A protein and the small-molecule ligand that binds it are described below.
Small molecule (SMILES): Cc1nc2ccc(CCc3nc(-c4ccccc4)cn3C)c(C)n2c1C

Binding-site contacts:
Ligand atom C24 contacts residue LYS272 of chain 1.B at 3.7 Å.
Ligand atom C24 contacts residue PRO266 of chain 1.B at 3.5 Å (hydrophobic).
Ligand atom C14 contacts residue PHE283 of chain 1.B at 3.5 Å (hydrophobic).
Ligand atom C3 contacts residue PHE250 of chain 1.B at 3.6 Å (hydrophobic).
Ligand atom C25 contacts residue MET267 of chain 1.B at 3.6 Å (hydrophobic).
Ligand atom N19 contacts residue TYR247 of chain 1.B at 2.9 Å (h-bond).
Ligand atom N7 contacts residue PHE283 of chain 1.B at 3.5 Å.
Ligand atom C9 contacts residue PHE283 of chain 1.B at 3.7 Å (hydrophobic).
Ligand atom C6 contacts residue PHE283 of chain 1.B at 3.4 Å (hydrophobic).
Ligand atom C14 contacts residue GLY279 of chain 1.B at 3.6 Å.
Ligand atom C18 contacts residue MET267 of chain 1.B at 3.5 Å (hydrophobic).
Ligand atom N5 contacts residue PHE283 of chain 1.B at 3.6 Å.
Ligand atom C10 contacts residue GLN280 of chain 1.B at 3.7 Å.
Ligand atom C25 contacts residue PRO266 of chain 1.B at 3.0 Å (hydrophobic).
Ligand atom C13 contacts residue TYR247 of chain 1.B at 3.4 Å (hydrophobic).
Ligand atom C18 contacts residue GLY279 of chain 1.B at 3.3 Å.
Ligand atom C17 contacts residue GLY279 of chain 1.B at 3.7 Å.
Ligand atom C11 contacts residue LEU229 of chain 1.B at 3.7 Å (hydrophobic).
Ligand atom C23 contacts residue GLU275 of chain 1.B at 3.6 Å.
Ligand atom C26 contacts residue MET267 of chain 1.B at 3.5 Å (hydrophobic).
Ligand atom C4 contacts residue PHE283 of chain 1.B at 3.5 Å (hydrophobic).
Ligand atom C8 contacts residue PHE283 of chain 1.B at 3.8 Å (hydrophobic).
Ligand atom N16 contacts residue GLY279 of chain 1.B at 3.5 Å (h-bond).
Ligand atom C13 contacts residue MET267 of chain 1.B at 3.5 Å (hydrophobic).
Ligand atom C15 contacts residue TYR247 of chain 1.B at 3.6 Å (hydrophobic).
Ligand atom C21 contacts residue MET267 of chain 1.B at 3.5 Å (hydrophobic).
Ligand atom C21 contacts residue GLY279 of chain 1.B at 3.6 Å.
Ligand atom C17 contacts residue MET267 of chain 1.B at 3.8 Å (hydrophobic).
Ligand atom N19 contacts residue MET267 of chain 1.B at 3.5 Å.
Ligand atom N19 contacts residue GLY279 of chain 1.B at 3.4 Å.
Ligand atom C10 contacts residue VAL232 of chain 1.B at 3.6 Å (hydrophobic).
Ligand atom C10 contacts residue ILE246 of chain 1.B at 3.7 Å (hydrophobic).
Ligand atom C12 contacts residue TYR247 of chain 1.B at 3.6 Å (hydrophobic).
Ligand atom N16 contacts residue MET267 of chain 1.B at 3.7 Å.
Ligand atom C12 contacts residue GLN280 of chain 1.B at 3.2 Å.
Ligand atom C22 contacts residue MET267 of chain 1.B at 3.6 Å (hydrophobic).
Ligand atom C24 contacts residue GLU275 of chain 1.B at 3.4 Å.
Ligand atom C15 contacts residue GLY279 of chain 1.B at 3.3 Å.
Ligand atom C15 contacts residue MET267 of chain 1.B at 3.6 Å (hydrophobic).
Ligand atom C9 contacts residue ILE246 of chain 1.B at 3.7 Å (hydrophobic).

Sequence of chain 1.B:
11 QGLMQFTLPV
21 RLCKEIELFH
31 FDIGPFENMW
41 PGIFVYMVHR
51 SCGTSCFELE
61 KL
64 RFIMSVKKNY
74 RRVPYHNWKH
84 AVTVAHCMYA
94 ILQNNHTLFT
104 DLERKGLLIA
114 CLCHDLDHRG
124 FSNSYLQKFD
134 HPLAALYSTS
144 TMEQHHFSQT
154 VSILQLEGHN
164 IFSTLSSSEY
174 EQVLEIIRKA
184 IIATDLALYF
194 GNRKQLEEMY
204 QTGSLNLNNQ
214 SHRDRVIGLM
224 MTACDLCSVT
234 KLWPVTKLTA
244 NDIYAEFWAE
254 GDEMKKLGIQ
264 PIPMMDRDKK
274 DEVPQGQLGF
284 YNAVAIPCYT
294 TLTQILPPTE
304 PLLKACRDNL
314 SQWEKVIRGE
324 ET